Sequence of chain 33.C:
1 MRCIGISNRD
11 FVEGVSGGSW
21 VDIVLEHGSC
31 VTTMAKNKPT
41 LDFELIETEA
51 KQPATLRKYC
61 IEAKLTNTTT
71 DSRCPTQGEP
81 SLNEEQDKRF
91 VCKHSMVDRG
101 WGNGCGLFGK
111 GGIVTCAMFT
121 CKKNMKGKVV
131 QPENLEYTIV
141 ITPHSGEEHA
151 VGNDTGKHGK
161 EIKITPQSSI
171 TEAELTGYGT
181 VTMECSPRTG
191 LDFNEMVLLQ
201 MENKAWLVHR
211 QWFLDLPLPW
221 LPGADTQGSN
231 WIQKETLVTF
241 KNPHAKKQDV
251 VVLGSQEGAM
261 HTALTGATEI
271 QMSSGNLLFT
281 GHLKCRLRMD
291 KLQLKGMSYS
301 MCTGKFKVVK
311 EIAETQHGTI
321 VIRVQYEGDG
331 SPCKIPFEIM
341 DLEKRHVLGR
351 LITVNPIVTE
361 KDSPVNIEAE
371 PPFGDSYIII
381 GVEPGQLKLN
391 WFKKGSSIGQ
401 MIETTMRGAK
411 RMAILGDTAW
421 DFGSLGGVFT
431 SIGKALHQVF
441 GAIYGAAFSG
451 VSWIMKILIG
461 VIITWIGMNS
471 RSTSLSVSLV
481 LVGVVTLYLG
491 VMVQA

This protein binds this small molecule.
Small molecule (SMILES): CC(=O)N[C@@H]1[C@@H](O)[C@H](O)[C@@H](CO)O[C@H]1O

Binding-site contacts:
Ligand atom C7 contacts residue PHE90 of chain 33.C at 4.3 Å (hydrophobic).
Ligand atom C4 contacts residue ASN67 of chain 33.C at 4.3 Å.
Ligand atom C8 contacts residue ARG89 of chain 33.C at 4.1 Å.
Ligand atom O6 contacts residue ASN67 of chain 33.C at 3.7 Å.
Ligand atom C8 contacts residue PHE90 of chain 33.C at 3.6 Å (hydrophobic).
Ligand atom N2 contacts residue ASN67 of chain 33.C at 2.8 Å (h-bond).
Ligand atom C3 contacts residue ASN67 of chain 33.C at 3.8 Å.
Ligand atom O5 contacts residue ASN67 of chain 33.C at 2.5 Å (h-bond).
Ligand atom C7 contacts residue ASN67 of chain 33.C at 3.7 Å.
Ligand atom C5 contacts residue ASN67 of chain 33.C at 3.8 Å.
Ligand atom O7 contacts residue ASN67 of chain 33.C at 4.1 Å.
Ligand atom C1 contacts residue ASN67 of chain 33.C at 1.4 Å.
Ligand atom C2 contacts residue ASN67 of chain 33.C at 2.4 Å.
Ligand atom C8 contacts residue MET118 of chain 33.C at 4.0 Å (hydrophobic).